Binding-site contacts:
Ligand atom C1 contacts residue SER229 of chain 1.C at 4.5 Å.
Ligand atom C5 contacts residue TRP224 of chain 1.C at 4.3 Å (hydrophobic).
Ligand atom O5 contacts residue THR169 of chain 1.A at 4.2 Å.
Ligand atom C1 contacts residue TRP224 of chain 1.C at 4.5 Å (hydrophobic).
Ligand atom C3 contacts residue ASN167 of chain 1.A at 3.8 Å.
Ligand atom C5 contacts residue ASN167 of chain 1.A at 3.6 Å.
Ligand atom C8 contacts residue THR189 of chain 1.C at 4.1 Å.
Ligand atom C7 contacts residue TRP224 of chain 1.C at 4.4 Å (hydrophobic).
Ligand atom O3 contacts residue TRP224 of chain 1.C at 4.4 Å.
Ligand atom C3 contacts residue TRP224 of chain 1.C at 4.3 Å (hydrophobic).
Ligand atom C3 contacts residue TRP224 of chain 1.C at 4.5 Å (hydrophobic).
Ligand atom C5 contacts residue TRP224 of chain 1.C at 3.6 Å (hydrophobic).
Ligand atom C1 contacts residue TRP224 of chain 1.C at 4.0 Å (hydrophobic).
Ligand atom C8 contacts residue GLY220 of chain 1.C at 4.4 Å.
Ligand atom C8 contacts residue SER188 of chain 1.C at 3.2 Å.
Ligand atom C6 contacts residue TRP224 of chain 1.C at 4.1 Å (hydrophobic).
Ligand atom C1 contacts residue ASN167 of chain 1.A at 1.4 Å.
Ligand atom C8 contacts residue THR169 of chain 1.A at 4.3 Å.
Ligand atom O6 contacts residue THR169 of chain 1.A at 4.0 Å.
Ligand atom O4 contacts residue TRP224 of chain 1.C at 4.3 Å.
Ligand atom C4 contacts residue TRP224 of chain 1.C at 4.4 Å (hydrophobic).
Ligand atom O5 contacts residue SER229 of chain 1.C at 3.8 Å.
Ligand atom C2 contacts residue TRP224 of chain 1.C at 3.9 Å (hydrophobic).
Ligand atom O5 contacts residue TRP224 of chain 1.C at 4.1 Å.
Ligand atom O3 contacts residue SER229 of chain 1.C at 3.2 Å (h-bond).
Ligand atom C6 contacts residue THR169 of chain 1.A at 3.8 Å.
Ligand atom C4 contacts residue ASN167 of chain 1.A at 4.2 Å.
Ligand atom C3 contacts residue SER229 of chain 1.C at 3.7 Å.
Ligand atom C4 contacts residue TRP224 of chain 1.C at 3.9 Å (hydrophobic).
Ligand atom C7 contacts residue ASN167 of chain 1.A at 4.0 Å.
Ligand atom O4 contacts residue SER229 of chain 1.C at 4.0 Å.
Ligand atom N2 contacts residue ASN167 of chain 1.A at 2.9 Å (h-bond).
Ligand atom O7 contacts residue TRP224 of chain 1.C at 3.4 Å.
Ligand atom O5 contacts residue ASN167 of chain 1.A at 2.4 Å (h-bond).
Ligand atom O5 contacts residue TRP224 of chain 1.C at 4.2 Å.
Ligand atom C2 contacts residue ASN167 of chain 1.A at 2.5 Å.
Ligand atom C5 contacts residue THR169 of chain 1.A at 4.0 Å.
Ligand atom C8 contacts residue ILE244 of chain 1.A at 3.8 Å (hydrophobic).
Ligand atom C6 contacts residue TRP224 of chain 1.C at 3.8 Å (hydrophobic).
Ligand atom O4 contacts residue TRP224 of chain 1.C at 4.3 Å.

A protein and the small-molecule ligand that binds it are described below.
Small molecule (SMILES): CC(=O)N[C@H]1[C@H](O[C@H]2[C@H](O)[C@@H](NC(C)=O)CO[C@@H]2CO)O[C@H](CO)[C@@H](O[C@@H]2O[C@H](CO)[C@@H](O)[C@H](O)[C@@H]2O)[C@@H]1O

Sequence of chain 1.C:
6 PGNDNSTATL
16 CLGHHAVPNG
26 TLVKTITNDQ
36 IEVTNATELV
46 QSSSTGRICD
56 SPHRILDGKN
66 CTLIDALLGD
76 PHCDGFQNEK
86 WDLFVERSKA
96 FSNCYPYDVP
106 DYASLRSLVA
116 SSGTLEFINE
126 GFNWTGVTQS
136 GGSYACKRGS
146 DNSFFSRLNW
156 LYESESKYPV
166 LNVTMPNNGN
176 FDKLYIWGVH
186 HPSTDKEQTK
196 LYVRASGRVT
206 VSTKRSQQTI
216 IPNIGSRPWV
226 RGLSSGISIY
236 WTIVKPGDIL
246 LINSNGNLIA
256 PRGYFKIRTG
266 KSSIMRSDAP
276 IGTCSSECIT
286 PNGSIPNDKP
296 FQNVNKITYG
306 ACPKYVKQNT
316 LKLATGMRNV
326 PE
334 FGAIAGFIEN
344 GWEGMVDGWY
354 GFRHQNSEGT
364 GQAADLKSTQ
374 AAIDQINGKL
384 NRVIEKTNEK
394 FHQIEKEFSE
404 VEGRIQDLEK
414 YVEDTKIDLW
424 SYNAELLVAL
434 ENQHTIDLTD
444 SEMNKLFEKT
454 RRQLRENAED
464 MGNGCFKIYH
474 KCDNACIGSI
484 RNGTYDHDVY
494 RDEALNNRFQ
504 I

Sequence of chain 1.A:
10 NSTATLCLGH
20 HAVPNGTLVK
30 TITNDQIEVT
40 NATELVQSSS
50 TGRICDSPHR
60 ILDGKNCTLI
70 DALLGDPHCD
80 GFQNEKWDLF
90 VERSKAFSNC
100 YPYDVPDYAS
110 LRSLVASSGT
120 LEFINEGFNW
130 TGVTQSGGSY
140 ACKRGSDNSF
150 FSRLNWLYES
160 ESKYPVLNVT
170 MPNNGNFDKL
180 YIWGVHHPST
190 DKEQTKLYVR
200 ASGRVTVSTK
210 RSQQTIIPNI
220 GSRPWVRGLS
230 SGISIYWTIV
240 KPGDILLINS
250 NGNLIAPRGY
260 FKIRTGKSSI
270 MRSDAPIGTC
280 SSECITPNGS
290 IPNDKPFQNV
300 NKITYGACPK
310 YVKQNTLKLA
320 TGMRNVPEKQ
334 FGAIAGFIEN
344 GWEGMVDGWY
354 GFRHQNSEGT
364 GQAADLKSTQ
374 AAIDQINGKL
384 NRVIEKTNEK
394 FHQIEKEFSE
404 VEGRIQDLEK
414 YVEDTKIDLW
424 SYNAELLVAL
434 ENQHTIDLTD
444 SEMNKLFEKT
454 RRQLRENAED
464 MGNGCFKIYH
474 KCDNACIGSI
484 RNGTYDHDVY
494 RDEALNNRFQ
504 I